Binding-site contacts:
Ligand atom C contacts residue VAL69 of chain 1.C at 3.6 Å (hydrophobic).
Ligand atom CE contacts residue LYS27 of chain 1.C at 3.6 Å.
Ligand atom CB contacts residue VAL69 of chain 1.C at 3.8 Å (hydrophobic).
Ligand atom N contacts residue VAL69 of chain 1.C at 3.9 Å.
Ligand atom CZ2 contacts residue LEU33 of chain 1.C at 3.8 Å (hydrophobic).
Ligand atom CA contacts residue HIS72 of chain 1.C at 3.8 Å.
Ligand atom CH2 contacts residue LEU33 of chain 1.C at 3.8 Å (hydrophobic).
Ligand atom CA contacts residue GLN48 of chain 1.C at 3.3 Å.
Ligand atom NE1 contacts residue LEU30 of chain 1.C at 2.8 Å (h-bond).
Ligand atom CD1 contacts residue TYR76 of chain 1.C at 3.6 Å (hydrophobic).
Ligand atom CG contacts residue HIS49 of chain 1.C at 3.9 Å.
Ligand atom CD1 contacts residue GLY34 of chain 1.C at 3.8 Å.
Ligand atom CD1 contacts residue MET38 of chain 1.C at 3.8 Å (hydrophobic).
Ligand atom CG contacts residue LEU30 of chain 1.C at 3.7 Å (hydrophobic).
Ligand atom CE1 contacts residue ILE37 of chain 1.C at 3.6 Å (hydrophobic).
Ligand atom CE2 contacts residue LEU30 of chain 1.C at 3.5 Å (hydrophobic).
Ligand atom C contacts residue GLN48 of chain 1.C at 3.6 Å.
Ligand atom NE1 contacts residue GLY34 of chain 1.C at 3.4 Å.
Ligand atom CZ contacts residue ILE37 of chain 1.C at 3.5 Å (hydrophobic).
Ligand atom CE2 contacts residue GLY34 of chain 1.C at 3.6 Å.
Ligand atom N contacts residue GLN48 of chain 1.C at 2.9 Å (h-bond).
Ligand atom O contacts residue TYR76 of chain 1.C at 3.1 Å (h-bond).
Ligand atom CE1 contacts residue LYS70 of chain 1.C at 3.9 Å.
Ligand atom CZ2 contacts residue GLY34 of chain 1.C at 3.6 Å.
Ligand atom CB contacts residue GLN48 of chain 1.C at 3.5 Å.
Ligand atom SD contacts residue LEU30 of chain 1.C at 3.9 Å.
Ligand atom CA contacts residue GLN48 of chain 1.C at 3.5 Å.
Ligand atom CB contacts residue GLN48 of chain 1.C at 3.6 Å.
Ligand atom CE2 contacts residue HIS49 of chain 1.C at 3.5 Å.
Ligand atom C contacts residue LYS27 of chain 1.C at 3.7 Å.
Ligand atom CE1 contacts residue VAL69 of chain 1.C at 3.8 Å (hydrophobic).
Ligand atom CD1 contacts residue GLN48 of chain 1.C at 3.5 Å.
Ligand atom CE2 contacts residue GLY34 of chain 1.C at 3.5 Å.
Ligand atom CB contacts residue TYR43 of chain 1.C at 3.8 Å (hydrophobic).
Ligand atom CD1 contacts residue HIS72 of chain 1.C at 3.6 Å.
Ligand atom CZ2 contacts residue LEU30 of chain 1.C at 3.6 Å (hydrophobic).
Ligand atom CE3 contacts residue VAL69 of chain 1.C at 3.8 Å (hydrophobic).
Ligand atom CD2 contacts residue HIS49 of chain 1.C at 3.5 Å.
Ligand atom CD1 contacts residue LEU30 of chain 1.C at 3.9 Å (hydrophobic).
Ligand atom O contacts residue VAL69 of chain 1.C at 3.5 Å.

Sequence of chain 1.C:
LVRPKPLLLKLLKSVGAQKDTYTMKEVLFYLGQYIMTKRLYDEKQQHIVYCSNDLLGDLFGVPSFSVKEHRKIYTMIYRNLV

The protein below binds the small molecule below.
Small molecule (SMILES): CSCC[C@@H](C=O)NC(=O)[C@H](CC(C)C)NC(=O)[C@H](CCC(N)=O)NC(=O)[C@H](C)NC(=O)[C@H](CC1=c2ccccc2=NC1)NC(=O)[C@H](Cc1ccc(O)cc1)NC(=O)[C@H](CCC(=O)O)NC(=O)[C@H](CC(C)C)NC(=O)[C@H](Cc1ccccc1)NC(=O)[C@@H](NC(=O)[C@@H](N)CC(C)C)[C@@H](C)O